A small-molecule ligand and the protein it binds are described below.
Small molecule (SMILES): O=S1(=O)N=C(Nc2ccccc2N2CCCC2)c2ccccc21

Sequence of chain 1.B:
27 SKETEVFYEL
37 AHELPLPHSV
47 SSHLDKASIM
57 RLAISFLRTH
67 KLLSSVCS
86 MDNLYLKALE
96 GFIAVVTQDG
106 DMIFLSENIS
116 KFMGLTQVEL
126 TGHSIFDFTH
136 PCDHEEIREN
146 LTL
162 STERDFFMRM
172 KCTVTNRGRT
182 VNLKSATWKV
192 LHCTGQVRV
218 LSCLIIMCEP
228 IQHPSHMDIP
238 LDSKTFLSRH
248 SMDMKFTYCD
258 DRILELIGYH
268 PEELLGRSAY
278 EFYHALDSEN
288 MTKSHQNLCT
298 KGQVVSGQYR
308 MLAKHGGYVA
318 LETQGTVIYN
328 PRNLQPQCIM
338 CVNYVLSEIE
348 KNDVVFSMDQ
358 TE

Binding-site contacts:
Ligand atom O1 contacts residue TYR280 of chain 1.B at 3.7 Å.
Ligand atom C16 contacts residue TYR306 of chain 1.B at 3.6 Å (hydrophobic).
Ligand atom N3 contacts residue ALA276 of chain 1.B at 3.2 Å (h-bond).
Ligand atom O1 contacts residue TYR306 of chain 1.B at 3.4 Å.
Ligand atom C13 contacts residue MET308 of chain 1.B at 3.6 Å (hydrophobic).
Ligand atom C9 contacts residue MET288 of chain 1.B at 3.8 Å (hydrophobic).
Ligand atom C3 contacts residue MET288 of chain 1.B at 3.6 Å (hydrophobic).
Ligand atom C10 contacts residue MET251 of chain 1.B at 3.6 Å (hydrophobic).
Ligand atom C3 contacts residue THR320 of chain 1.B at 3.5 Å.
Ligand atom C1 contacts residue LEU295 of chain 1.B at 3.6 Å (hydrophobic).
Ligand atom C8 contacts residue TYR277 of chain 1.B at 3.5 Å (hydrophobic).
Ligand atom C17 contacts residue TYR306 of chain 1.B at 3.3 Å (hydrophobic).
Ligand atom C4 contacts residue MET251 of chain 1.B at 3.7 Å (hydrophobic).
Ligand atom C2 contacts residue SER303 of chain 1.B at 3.7 Å.
Ligand atom N2 contacts residue MET251 of chain 1.B at 3.7 Å.
Ligand atom C5 contacts residue MET251 of chain 1.B at 3.6 Å (hydrophobic).
Ligand atom C5 contacts residue MET288 of chain 1.B at 3.7 Å (hydrophobic).
Ligand atom C16 contacts residue ASN340 of chain 1.B at 3.8 Å.
Ligand atom C14 contacts residue PHE253 of chain 1.B at 3.5 Å (hydrophobic).
Ligand atom C13 contacts residue PHE253 of chain 1.B at 3.2 Å (hydrophobic).
Ligand atom C1 contacts residue VAL301 of chain 1.B at 3.5 Å (hydrophobic).
Ligand atom O1 contacts residue MET308 of chain 1.B at 3.1 Å.
Ligand atom C12 contacts residue TYR306 of chain 1.B at 3.7 Å (hydrophobic).
Ligand atom C15 contacts residue SER245 of chain 1.B at 3.4 Å.
Ligand atom C6 contacts residue MET251 of chain 1.B at 3.8 Å (hydrophobic).
Ligand atom O2 contacts residue ALA276 of chain 1.B at 2.7 Å (h-bond).
Ligand atom C10 contacts residue MET288 of chain 1.B at 3.3 Å (hydrophobic).
Ligand atom C7 contacts residue TYR277 of chain 1.B at 3.2 Å (hydrophobic).
Ligand atom C14 contacts residue ASN340 of chain 1.B at 3.8 Å.
Ligand atom C6 contacts residue HIS292 of chain 1.B at 3.8 Å.
Ligand atom O2 contacts residue PHE253 of chain 1.B at 3.7 Å.
Ligand atom C15 contacts residue ASN340 of chain 1.B at 3.1 Å.
Ligand atom N2 contacts residue MET288 of chain 1.B at 3.4 Å.
Ligand atom C4 contacts residue LEU295 of chain 1.B at 3.7 Å (hydrophobic).
Ligand atom O2 contacts residue PHE279 of chain 1.B at 3.4 Å.
Ligand atom C2 contacts residue THR320 of chain 1.B at 3.2 Å.
Ligand atom N2 contacts residue TYR306 of chain 1.B at 3.8 Å.
Ligand atom C11 contacts residue TYR306 of chain 1.B at 3.5 Å (hydrophobic).
Ligand atom S1 contacts residue ALA276 of chain 1.B at 3.4 Å (h-bond).
Ligand atom C15 contacts residue HIS247 of chain 1.B at 3.6 Å.